The small molecule below binds the protein below.
Small molecule (SMILES): OC[C@@H]1[C@@H](O)[C@H](O)[C@@H](O)c2nc(CNc3ccccc3)cn21

Binding-site contacts:
Ligand atom O3B contacts residue HIS143 of chain 1.A at 3.0 Å (h-bond).
Ligand atom C4B contacts residue TRP428 of chain 1.A at 3.7 Å (hydrophobic).
Ligand atom C5B contacts residue TRP420 of chain 1.A at 3.6 Å (hydrophobic).
Ligand atom O2B contacts residue ASN187 of chain 1.A at 3.0 Å (h-bond).
Ligand atom C7B contacts residue TYR317 of chain 1.A at 3.4 Å (hydrophobic).
Ligand atom O6B contacts residue TRP346 of chain 1.A at 3.2 Å.
Ligand atom C7 contacts residue TYR317 of chain 1.A at 3.5 Å (hydrophobic).
Ligand atom C6B contacts residue PHE436 of chain 1.A at 3.4 Å (hydrophobic).
Ligand atom O2B contacts residue GLU373 of chain 1.A at 2.7 Å (salt-bridge).
Ligand atom C5B contacts residue TYR317 of chain 1.A at 3.4 Å (hydrophobic).
Ligand atom C3B contacts residue TRP428 of chain 1.A at 3.7 Å (hydrophobic).
Ligand atom C6 contacts residue VAL191 of chain 1.A at 3.7 Å (hydrophobic).
Ligand atom C7 contacts residue GLU188 of chain 1.A at 3.8 Å.
Ligand atom O6B contacts residue GLU427 of chain 1.A at 2.7 Å (salt-bridge).
Ligand atom N1B contacts residue TYR317 of chain 1.A at 3.4 Å (h-bond).
Ligand atom C1B contacts residue GLU373 of chain 1.A at 3.2 Å.
Ligand atom O3B contacts residue TRP420 of chain 1.A at 3.8 Å.
Ligand atom C8B contacts residue TYR317 of chain 1.A at 3.2 Å (hydrophobic).
Ligand atom C1B contacts residue GLU188 of chain 1.A at 3.5 Å.
Ligand atom N1B contacts residue GLU373 of chain 1.A at 3.5 Å (salt-bridge).
Ligand atom C2B contacts residue GLU373 of chain 1.A at 3.3 Å.
Ligand atom O2B contacts residue HIS143 of chain 1.A at 3.3 Å (h-bond).
Ligand atom N2B contacts residue GLU373 of chain 1.A at 3.7 Å.
Ligand atom O2B contacts residue GLU188 of chain 1.A at 3.6 Å (salt-bridge).
Ligand atom O4B contacts residue TRP420 of chain 1.A at 3.2 Å (h-bond).
Ligand atom N2B contacts residue GLU188 of chain 1.A at 2.7 Å (salt-bridge).
Ligand atom O4B contacts residue TRP428 of chain 1.A at 3.6 Å.
Ligand atom C3B contacts residue TRP420 of chain 1.A at 3.7 Å (hydrophobic).
Ligand atom C3B contacts residue GLU373 of chain 1.A at 3.7 Å.
Ligand atom C2B contacts residue GLU188 of chain 1.A at 3.7 Å.
Ligand atom O3B contacts residue TRP428 of chain 1.A at 2.8 Å (h-bond).
Ligand atom O6B contacts residue PHE436 of chain 1.A at 3.6 Å.
Ligand atom O4B contacts residue GLU427 of chain 1.A at 2.5 Å (salt-bridge).
Ligand atom C3B contacts residue GLN42 of chain 1.A at 3.8 Å.
Ligand atom C6B contacts residue GLU427 of chain 1.A at 3.3 Å.
Ligand atom C7B contacts residue GLU188 of chain 1.A at 3.5 Å.
Ligand atom C4B contacts residue GLU427 of chain 1.A at 3.5 Å.
Ligand atom C6 contacts residue GLU188 of chain 1.A at 3.6 Å.
Ligand atom O4B contacts residue GLN42 of chain 1.A at 2.9 Å (h-bond).
Ligand atom O3B contacts residue GLN42 of chain 1.A at 2.7 Å (h-bond).

Sequence of chain 1.A:
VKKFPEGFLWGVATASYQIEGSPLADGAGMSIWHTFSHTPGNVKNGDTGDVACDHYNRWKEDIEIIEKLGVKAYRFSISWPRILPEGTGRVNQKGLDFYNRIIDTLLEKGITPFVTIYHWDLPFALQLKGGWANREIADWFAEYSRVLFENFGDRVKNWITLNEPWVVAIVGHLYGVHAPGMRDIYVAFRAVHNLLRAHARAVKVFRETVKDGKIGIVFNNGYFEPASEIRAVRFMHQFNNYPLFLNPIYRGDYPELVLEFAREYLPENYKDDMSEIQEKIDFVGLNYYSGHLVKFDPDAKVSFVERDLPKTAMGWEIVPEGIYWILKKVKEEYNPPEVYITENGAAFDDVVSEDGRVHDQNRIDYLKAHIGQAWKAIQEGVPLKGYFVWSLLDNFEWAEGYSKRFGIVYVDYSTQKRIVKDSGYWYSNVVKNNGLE